Sequence of chain 2.B:
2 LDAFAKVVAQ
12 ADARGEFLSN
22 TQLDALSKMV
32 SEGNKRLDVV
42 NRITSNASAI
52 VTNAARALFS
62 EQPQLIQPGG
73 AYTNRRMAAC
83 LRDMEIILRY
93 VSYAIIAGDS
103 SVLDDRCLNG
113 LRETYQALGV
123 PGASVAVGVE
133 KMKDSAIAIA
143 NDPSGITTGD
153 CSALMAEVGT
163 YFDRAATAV

A small-molecule ligand and the protein it binds are described below.
Small molecule (SMILES): C=CC1=C(C)/C(=C/c2[nH]c(/C=C3\N=C(/C=C4\NC(=O)C(C)=C4C=C)C(C)=C3CCC(=O)O)c(CCC(=O)O)c2C)NC1=O

Binding-site contacts:
Ligand atom CAD contacts residue PRO72 of chain 6.A at 3.1 Å (hydrophobic).
Ligand atom C1A contacts residue ARG86 of chain 6.A at 3.2 Å.
Ligand atom O2A contacts residue ARG86 of chain 6.A at 2.8 Å (salt-bridge).
Ligand atom C1C contacts residue TRP128 of chain 6.A at 3.2 Å (hydrophobic).
Ligand atom ND contacts residue ASP87 of chain 6.A at 2.9 Å (salt-bridge).
Ligand atom CMD contacts residue GLN73 of chain 6.A at 3.4 Å.
Ligand atom CBB contacts residue TYR110 of chain 6.A at 3.4 Å (hydrophobic).
Ligand atom C4C contacts residue CYS84 of chain 6.A at 3.3 Å (hydrophobic).
Ligand atom NA contacts residue ASP87 of chain 6.A at 2.8 Å (salt-bridge).
Ligand atom C4A contacts residue ARG86 of chain 6.A at 3.5 Å.
Ligand atom NB contacts residue ASN76 of chain 2.B at 3.5 Å (h-bond).
Ligand atom O2D contacts residue ARG57 of chain 2.B at 2.9 Å (salt-bridge).
Ligand atom CMD contacts residue TYR74 of chain 6.A at 3.4 Å (hydrophobic).
Ligand atom C1C contacts residue GLN73 of chain 6.A at 3.5 Å.
Ligand atom O2A contacts residue ILE67 of chain 2.B at 3.5 Å.
Ligand atom CMA contacts residue ILE118 of chain 6.A at 3.5 Å (hydrophobic).
Ligand atom CBD contacts residue PRO72 of chain 6.A at 3.2 Å (hydrophobic).
Ligand atom OB contacts residue THR75 of chain 2.B at 2.9 Å (h-bond).
Ligand atom O2D contacts residue PRO72 of chain 6.A at 3.4 Å.
Ligand atom CBC contacts residue CYS84 of chain 6.A at 2.9 Å (hydrophobic).
Ligand atom CMD contacts residue PRO72 of chain 6.A at 3.4 Å (hydrophobic).
Ligand atom C3C contacts residue CYS84 of chain 6.A at 2.9 Å (hydrophobic).
Ligand atom C2C contacts residue CYS84 of chain 6.A at 3.2 Å (hydrophobic).
Ligand atom OC contacts residue ALA75 of chain 6.A at 2.9 Å (h-bond).
Ligand atom NC contacts residue GLN73 of chain 6.A at 3.0 Å (h-bond).
Ligand atom NA contacts residue ARG86 of chain 6.A at 3.0 Å (salt-bridge).
Ligand atom CAC contacts residue CYS84 of chain 6.A at 2.3 Å (hydrophobic).
Ligand atom C4B contacts residue ASN76 of chain 2.B at 3.2 Å.
Ligand atom O1A contacts residue LYS83 of chain 6.A at 2.7 Å (salt-bridge).
Ligand atom OC contacts residue GLN73 of chain 6.A at 3.5 Å (h-bond).
Ligand atom OC contacts residue TYR74 of chain 6.A at 3.2 Å.
Ligand atom CAB contacts residue TYR110 of chain 6.A at 3.3 Å (hydrophobic).
Ligand atom CMA contacts residue ASN76 of chain 2.B at 3.4 Å.
Ligand atom C3B contacts residue TYR90 of chain 6.A at 3.3 Å (hydrophobic).
Ligand atom CMC contacts residue VAL59 of chain 6.A at 3.4 Å (hydrophobic).
Ligand atom C2B contacts residue ASN76 of chain 2.B at 3.5 Å.
Ligand atom OC contacts residue THR66 of chain 6.A at 3.4 Å.
Ligand atom CHD contacts residue TYR129 of chain 6.A at 3.2 Å (hydrophobic).
Ligand atom CGD contacts residue PRO72 of chain 6.A at 3.4 Å (hydrophobic).
Ligand atom CAA contacts residue PHE122 of chain 6.A at 3.5 Å (hydrophobic).

Sequence of chain 6.A:
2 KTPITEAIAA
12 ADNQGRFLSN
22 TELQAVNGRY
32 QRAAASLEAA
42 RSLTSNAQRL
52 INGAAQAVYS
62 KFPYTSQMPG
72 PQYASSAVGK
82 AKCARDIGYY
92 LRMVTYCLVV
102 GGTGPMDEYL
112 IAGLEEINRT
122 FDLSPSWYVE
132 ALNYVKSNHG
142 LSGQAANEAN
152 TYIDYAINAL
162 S